Sequence of chain 1.A:
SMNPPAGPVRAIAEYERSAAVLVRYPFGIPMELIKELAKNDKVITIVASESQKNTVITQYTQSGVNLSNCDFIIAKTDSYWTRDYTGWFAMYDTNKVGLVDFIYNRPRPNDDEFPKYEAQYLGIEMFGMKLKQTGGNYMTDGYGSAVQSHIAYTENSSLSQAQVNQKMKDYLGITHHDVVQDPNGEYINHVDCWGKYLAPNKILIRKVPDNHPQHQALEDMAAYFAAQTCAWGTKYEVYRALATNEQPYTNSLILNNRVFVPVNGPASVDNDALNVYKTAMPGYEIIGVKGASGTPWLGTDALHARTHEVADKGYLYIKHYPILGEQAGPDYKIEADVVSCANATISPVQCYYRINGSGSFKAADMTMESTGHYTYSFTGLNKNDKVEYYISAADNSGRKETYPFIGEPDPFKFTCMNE

Binding-site contacts:
Ligand atom CG contacts residue ASP84 of chain 1.A at 3.4 Å.
Ligand atom CA contacts residue ALA1 of chain 1.B at 2.4 Å (hydrophobic).
Ligand atom O contacts residue ALA1 of chain 1.B at 3.2 Å (h-bond).
Ligand atom CA contacts residue TRP81 of chain 1.A at 3.5 Å (hydrophobic).
Ligand atom C contacts residue ALA1 of chain 1.B at 2.8 Å (hydrophobic).
Ligand atom NH2 contacts residue GLY136 of chain 1.A at 3.4 Å.
Ligand atom CD contacts residue THR300 of chain 1.A at 3.4 Å.
Ligand atom CB contacts residue ALA1 of chain 1.B at 3.7 Å (hydrophobic).
Ligand atom CA contacts residue TYR187 of chain 1.A at 3.7 Å (hydrophobic).
Ligand atom O contacts residue TYR187 of chain 1.A at 2.6 Å (h-bond).
Ligand atom NE contacts residue ALA305 of chain 1.A at 3.5 Å.
Ligand atom N contacts residue ALA1 of chain 1.B at 1.3 Å.
Ligand atom N contacts residue TYR187 of chain 1.A at 3.2 Å (h-bond).
Ligand atom NH1 contacts residue THR300 of chain 1.A at 3.1 Å (h-bond).
Ligand atom O contacts residue ILE188 of chain 1.A at 3.7 Å.
Ligand atom NH2 contacts residue ASP84 of chain 1.A at 2.9 Å (salt-bridge).
Ligand atom N contacts residue TRP81 of chain 1.A at 3.5 Å.
Ligand atom NH1 contacts residue HIS190 of chain 1.A at 3.5 Å (h-bond).
Ligand atom CD contacts residue ASP84 of chain 1.A at 3.7 Å.
Ligand atom CD contacts residue ILE188 of chain 1.A at 3.3 Å (hydrophobic).
Ligand atom NH2 contacts residue ASP192 of chain 1.A at 2.9 Å (salt-bridge).
Ligand atom OXT contacts residue ARG108 of chain 1.A at 2.9 Å (salt-bridge).
Ligand atom CB contacts residue TRP81 of chain 1.A at 3.7 Å (hydrophobic).
Ligand atom NH1 contacts residue ALA305 of chain 1.A at 3.6 Å.
Ligand atom CB contacts residue TYR187 of chain 1.A at 3.7 Å (hydrophobic).
Ligand atom NH1 contacts residue ASP192 of chain 1.A at 3.0 Å (salt-bridge).
Ligand atom CZ contacts residue HIS190 of chain 1.A at 3.2 Å.
Ligand atom CZ contacts residue ASP84 of chain 1.A at 3.7 Å.
Ligand atom C contacts residue ARG106 of chain 1.A at 3.6 Å.
Ligand atom OXT contacts residue ARG106 of chain 1.A at 2.8 Å (salt-bridge).
Ligand atom NH2 contacts residue ALA305 of chain 1.A at 3.5 Å.
Ligand atom NE contacts residue ASP84 of chain 1.A at 2.8 Å (salt-bridge).
Ligand atom NH2 contacts residue HIS190 of chain 1.A at 3.2 Å (h-bond).
Ligand atom CG contacts residue ILE188 of chain 1.A at 3.5 Å (hydrophobic).
Ligand atom OXT contacts residue ALA1 of chain 1.B at 3.2 Å (h-bond).
Ligand atom C contacts residue TYR187 of chain 1.A at 3.5 Å (hydrophobic).
Ligand atom O contacts residue ARG106 of chain 1.A at 3.0 Å (salt-bridge).
Ligand atom CZ contacts residue ASP192 of chain 1.A at 3.7 Å.
Ligand atom NE contacts residue HIS190 of chain 1.A at 3.6 Å (h-bond).
Ligand atom CZ contacts residue ALA305 of chain 1.A at 3.3 Å (hydrophobic).

This protein binds this small molecule.
Small molecule (SMILES): NC(=[NH2+])NCCC[C@H](N)C(=O)O